A small-molecule ligand and the protein it binds are described below.
Small molecule (SMILES): CN1CCN(CCCN2c3ccccc3Sc3ccc(C(F)(F)F)cc32)CC1

Binding-site contacts:
Ligand atom C11 contacts residue MET43 of chain 1.A at 3.7 Å (hydrophobic).
Ligand atom C9 contacts residue TFP1 of chain 1.F at 3.4 Å.
Ligand atom S contacts residue MET28 of chain 1.A at 3.7 Å.
Ligand atom F2 contacts residue VAL55 of chain 1.A at 3.5 Å.
Ligand atom F3 contacts residue LEU24 of chain 1.A at 3.6 Å.
Ligand atom C19 contacts residue MET63 of chain 1.A at 3.6 Å (hydrophobic).
Ligand atom F3 contacts residue MET63 of chain 1.A at 4.0 Å.
Ligand atom F1 contacts residue LEU24 of chain 1.A at 3.8 Å.
Ligand atom C1 contacts residue MET63 of chain 1.A at 3.8 Å (hydrophobic).
Ligand atom F3 contacts residue VAL55 of chain 1.A at 3.9 Å.
Ligand atom F3 contacts residue MET43 of chain 1.A at 3.4 Å.
Ligand atom C6 contacts residue MET63 of chain 1.A at 3.4 Å (hydrophobic).
Ligand atom C21 contacts residue MET63 of chain 1.A at 3.8 Å (hydrophobic).
Ligand atom C10 contacts residue TFP1 of chain 1.F at 3.6 Å.
Ligand atom C7 contacts residue TFP1 of chain 1.F at 3.7 Å.
Ligand atom C12 contacts residue MET43 of chain 1.A at 3.8 Å (hydrophobic).
Ligand atom F2 contacts residue MET63 of chain 1.A at 3.0 Å.
Ligand atom C8 contacts residue MET28 of chain 1.A at 3.3 Å (hydrophobic).
Ligand atom C3 contacts residue PHE11 of chain 1.A at 3.7 Å (hydrophobic).
Ligand atom C3 contacts residue PHE60 of chain 1.A at 3.8 Å (hydrophobic).
Ligand atom F3 contacts residue ILE44 of chain 1.A at 3.8 Å.
Ligand atom F1 contacts residue ILE19 of chain 1.A at 3.9 Å.
Ligand atom C6 contacts residue MET43 of chain 1.A at 3.9 Å (hydrophobic).
Ligand atom C2 contacts residue LEU24 of chain 1.A at 3.9 Å (hydrophobic).
Ligand atom C12 contacts residue TFP1 of chain 1.F at 3.9 Å.
Ligand atom F2 contacts residue ALA47 of chain 1.A at 3.5 Å.
Ligand atom C5 contacts residue MET43 of chain 1.A at 3.9 Å (hydrophobic).
Ligand atom C13 contacts residue MET43 of chain 1.A at 3.6 Å (hydrophobic).
Ligand atom C10 contacts residue 1PE1 of chain 1.G at 3.5 Å.
Ligand atom C7 contacts residue MET28 of chain 1.A at 3.4 Å (hydrophobic).
Ligand atom N1 contacts residue MET43 of chain 1.A at 3.7 Å.
Ligand atom C9 contacts residue MET28 of chain 1.A at 4.0 Å (hydrophobic).
Ligand atom C2 contacts residue PHE60 of chain 1.A at 3.7 Å (hydrophobic).
Ligand atom C16 contacts residue TFP1 of chain 1.F at 3.7 Å.
Ligand atom C8 contacts residue TFP1 of chain 1.F at 3.4 Å.
Ligand atom S contacts residue PHE11 of chain 1.A at 3.8 Å.
Ligand atom C11 contacts residue TFP1 of chain 1.F at 3.8 Å.
Ligand atom C18 contacts residue MET63 of chain 1.A at 3.4 Å (hydrophobic).
Ligand atom C21 contacts residue VAL55 of chain 1.A at 3.8 Å (hydrophobic).
Ligand atom F1 contacts residue VAL55 of chain 1.A at 3.4 Å.

Sequence of chain 1.A:
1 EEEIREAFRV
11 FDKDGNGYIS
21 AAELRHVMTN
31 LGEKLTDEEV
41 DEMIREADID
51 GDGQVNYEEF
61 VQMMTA